Binding-site contacts:
Ligand atom O2 contacts residue GLN408 of chain 1.D at 4.3 Å.
Ligand atom C8 contacts residue PRO182 of chain 1.D at 3.7 Å (hydrophobic).
Ligand atom C8 contacts residue ASN232 of chain 1.D at 4.0 Å.
Ligand atom C3 contacts residue VAL414 of chain 1.D at 3.5 Å (hydrophobic).
Ligand atom C6 contacts residue SER179 of chain 1.D at 4.5 Å.
Ligand atom O6 contacts residue GLU181 of chain 1.D at 4.3 Å.
Ligand atom C2 contacts residue ASN232 of chain 1.D at 2.6 Å.
Ligand atom O5 contacts residue NAG1 of chain 1.WA at 3.1 Å (h-bond).
Ligand atom C5 contacts residue VAL414 of chain 1.D at 3.9 Å (hydrophobic).
Ligand atom C3 contacts residue ASN232 of chain 1.D at 3.9 Å.
Ligand atom O3 contacts residue ARG412 of chain 1.D at 4.3 Å.
Ligand atom C4 contacts residue VAL414 of chain 1.D at 4.0 Å (hydrophobic).
Ligand atom O6 contacts residue NAG1 of chain 1.WA at 4.0 Å.
Ligand atom C5 contacts residue ASN232 of chain 1.D at 3.6 Å.
Ligand atom C4 contacts residue ASN232 of chain 1.D at 4.2 Å.
Ligand atom C1 contacts residue ASN232 of chain 1.D at 1.4 Å.
Ligand atom O7 contacts residue LEU231 of chain 1.D at 4.4 Å.
Ligand atom C1 contacts residue SER415 of chain 1.D at 4.5 Å.
Ligand atom C7 contacts residue ASN232 of chain 1.D at 3.0 Å.
Ligand atom N2 contacts residue ASN232 of chain 1.D at 2.6 Å (h-bond).
Ligand atom O7 contacts residue VAL224 of chain 1.D at 4.2 Å.
Ligand atom C7 contacts residue ASN346 of chain 1.D at 4.3 Å.
Ligand atom C1 contacts residue VAL414 of chain 1.D at 4.1 Å (hydrophobic).
Ligand atom N2 contacts residue SER415 of chain 1.D at 4.4 Å.
Ligand atom C5 contacts residue NAG1 of chain 1.WA at 3.4 Å.
Ligand atom C8 contacts residue ASN346 of chain 1.D at 4.5 Å.
Ligand atom O3 contacts residue VAL414 of chain 1.D at 4.4 Å.
Ligand atom C6 contacts residue NAG1 of chain 1.WA at 3.3 Å.
Ligand atom O3 contacts residue CYS413 of chain 1.D at 3.9 Å.
Ligand atom O5 contacts residue VAL414 of chain 1.D at 4.5 Å.
Ligand atom C7 contacts residue VAL414 of chain 1.D at 4.5 Å (hydrophobic).
Ligand atom O4 contacts residue VAL414 of chain 1.D at 3.8 Å.
Ligand atom O7 contacts residue ASN346 of chain 1.D at 3.7 Å.
Ligand atom O5 contacts residue ASN232 of chain 1.D at 2.3 Å (h-bond).
Ligand atom C1 contacts residue NAG1 of chain 1.WA at 3.9 Å.
Ligand atom N2 contacts residue VAL414 of chain 1.D at 4.3 Å.
Ligand atom O7 contacts residue ASN232 of chain 1.D at 3.3 Å (h-bond).
Ligand atom C8 contacts residue VAL414 of chain 1.D at 3.8 Å (hydrophobic).
Ligand atom C2 contacts residue VAL414 of chain 1.D at 4.2 Å (hydrophobic).

A protein and the small-molecule ligand that binds it are described below.
Small molecule (SMILES): CC(=O)N[C@H]1[C@H](O[C@H]2[C@H](O)[C@@H](NC(C)=O)CO[C@@H]2CO)O[C@H](CO)[C@@H](O[C@@H]2O[C@H](CO[C@H]3O[C@H](CO)[C@@H](O)[C@H](O[C@H]4O[C@H](CO)[C@@H](O)[C@H](O)[C@@H]4O)[C@@H]3O)[C@@H](O)[C@H](O[C@H]3O[C@H](CO)[C@@H](O)[C@H](O)[C@@H]3O[C@H]3O[C@H](CO)[C@@H](O)[C@H](O)[C@@H]3O)[C@@H]2O)[C@@H]1O

Sequence of chain 1.D:
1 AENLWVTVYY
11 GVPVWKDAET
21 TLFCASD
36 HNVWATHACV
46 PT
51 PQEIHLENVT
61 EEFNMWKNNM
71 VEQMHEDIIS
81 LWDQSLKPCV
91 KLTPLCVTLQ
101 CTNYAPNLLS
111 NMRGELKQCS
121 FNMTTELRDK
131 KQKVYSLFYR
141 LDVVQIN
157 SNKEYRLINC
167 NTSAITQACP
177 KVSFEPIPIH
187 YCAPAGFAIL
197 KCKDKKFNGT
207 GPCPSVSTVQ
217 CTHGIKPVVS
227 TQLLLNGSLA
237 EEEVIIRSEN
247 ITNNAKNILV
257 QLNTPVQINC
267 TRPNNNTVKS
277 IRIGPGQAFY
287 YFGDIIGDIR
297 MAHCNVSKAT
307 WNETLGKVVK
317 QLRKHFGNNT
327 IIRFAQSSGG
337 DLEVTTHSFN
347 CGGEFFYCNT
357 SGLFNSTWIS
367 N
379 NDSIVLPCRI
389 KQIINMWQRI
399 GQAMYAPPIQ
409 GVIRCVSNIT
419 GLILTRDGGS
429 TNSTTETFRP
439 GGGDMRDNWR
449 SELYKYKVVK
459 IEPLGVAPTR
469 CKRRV